A small-molecule ligand and the protein it binds are described below.
Small molecule (SMILES): CCOc1cccc(CN2[C@@H](C)[C@@H](N)[C@H](c3cccc(Cl)c3F)[C@]23C(=O)Nc2cc(Cl)ccc23)c1

Sequence of chain 1.E:
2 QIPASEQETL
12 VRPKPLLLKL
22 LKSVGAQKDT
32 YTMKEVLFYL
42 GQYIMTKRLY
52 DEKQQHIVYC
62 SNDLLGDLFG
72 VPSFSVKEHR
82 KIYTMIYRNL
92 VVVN

Binding-site contacts:
Ligand atom C28 contacts residue ILE83 of chain 1.E at 3.9 Å (hydrophobic).
Ligand atom C29 contacts residue ILE45 of chain 1.E at 3.6 Å (hydrophobic).
Ligand atom C2 contacts residue LEU38 of chain 1.E at 3.5 Å (hydrophobic).
Ligand atom C23 contacts residue MET46 of chain 1.E at 3.8 Å (hydrophobic).
Ligand atom C33 contacts residue LEU38 of chain 1.E at 3.6 Å (hydrophobic).
Ligand atom C2 contacts residue HIS80 of chain 1.E at 3.4 Å.
Ligand atom C9 contacts residue GOL1 of chain 1.R at 3.2 Å.
Ligand atom C19 contacts residue VAL59 of chain 1.E at 3.9 Å (hydrophobic).
Ligand atom C18 contacts residue VAL77 of chain 1.E at 4.0 Å (hydrophobic).
Ligand atom C3 contacts residue LEU38 of chain 1.E at 3.7 Å (hydrophobic).
Ligand atom C24 contacts residue MET46 of chain 1.E at 3.8 Å (hydrophobic).
Ligand atom CL2 contacts residue ILE83 of chain 1.E at 3.7 Å.
Ligand atom C5 contacts residue GOL1 of chain 1.R at 4.0 Å.
Ligand atom F38 contacts residue HIS80 of chain 1.E at 3.6 Å.
Ligand atom N34 contacts residue LEU38 of chain 1.E at 2.8 Å (h-bond).
Ligand atom C37 contacts residue HIS80 of chain 1.E at 3.6 Å.
Ligand atom CL1 contacts residue LEU38 of chain 1.E at 3.8 Å.
Ligand atom C32 contacts residue LEU41 of chain 1.E at 3.8 Å (hydrophobic).
Ligand atom C33 contacts residue GLY42 of chain 1.E at 4.0 Å.
Ligand atom C30 contacts residue ILE83 of chain 1.E at 3.9 Å (hydrophobic).
Ligand atom C18 contacts residue ILE45 of chain 1.E at 3.5 Å (hydrophobic).
Ligand atom C35 contacts residue LEU38 of chain 1.E at 3.8 Å (hydrophobic).
Ligand atom C29 contacts residue ILE83 of chain 1.E at 3.6 Å (hydrophobic).
Ligand atom F38 contacts residue ILE83 of chain 1.E at 3.2 Å.
Ligand atom C19 contacts residue ILE45 of chain 1.E at 3.5 Å (hydrophobic).
Ligand atom F38 contacts residue VAL77 of chain 1.E at 3.7 Å.
Ligand atom C30 contacts residue ILE45 of chain 1.E at 3.6 Å (hydrophobic).
Ligand atom C19 contacts residue VAL77 of chain 1.E at 3.9 Å (hydrophobic).
Ligand atom N34 contacts residue GLY42 of chain 1.E at 3.5 Å.
Ligand atom C23 contacts residue TYR51 of chain 1.E at 3.6 Å (hydrophobic).
Ligand atom C32 contacts residue LEU38 of chain 1.E at 3.7 Å (hydrophobic).
Ligand atom C28 contacts residue ILE45 of chain 1.E at 4.0 Å (hydrophobic).
Ligand atom C12 contacts residue GOL1 of chain 1.R at 3.8 Å.
Ligand atom CL2 contacts residue PHE70 of chain 1.E at 3.6 Å.
Ligand atom C32 contacts residue GLY42 of chain 1.E at 4.0 Å.
Ligand atom CL1 contacts residue TYR84 of chain 1.E at 3.9 Å.
Ligand atom C16 contacts residue GLY42 of chain 1.E at 4.0 Å.
Ligand atom C37 contacts residue LEU38 of chain 1.E at 4.0 Å (hydrophobic).
Ligand atom CL1 contacts residue HIS80 of chain 1.E at 3.2 Å.
Ligand atom N11 contacts residue GOL1 of chain 1.R at 2.8 Å (h-bond).